This small molecule binds to this protein.
Small molecule (SMILES): Nc1nc2[nH]cnc2c(=O)[nH]1

Binding-site contacts:
Ligand atom C4 contacts residue TRP38 of chain 1.D at 3.7 Å (hydrophobic).
Ligand atom N3 contacts residue TRP38 of chain 1.D at 3.8 Å.
Ligand atom C2 contacts residue TRP38 of chain 1.D at 3.9 Å (hydrophobic).
Ligand atom C5 contacts residue TRP38 of chain 1.D at 3.8 Å (hydrophobic).
Ligand atom C8 contacts residue TRP38 of chain 1.D at 3.6 Å (hydrophobic).
Ligand atom N7 contacts residue TRP38 of chain 1.D at 3.8 Å.
Ligand atom N9 contacts residue TRP38 of chain 1.D at 3.8 Å.
Ligand atom N1 contacts residue TRP38 of chain 1.D at 4.0 Å.
Ligand atom O6 contacts residue TRP38 of chain 1.D at 4.2 Å.
Ligand atom C6 contacts residue TRP38 of chain 1.D at 3.9 Å (hydrophobic).
Ligand atom N2 contacts residue TRP38 of chain 1.D at 4.0 Å.
Ligand atom N2 contacts residue LYS58 of chain 1.B at 4.1 Å.
Ligand atom N3 contacts residue LYS58 of chain 1.B at 4.1 Å.
Ligand atom O6 contacts residue TYR248 of chain 1.D at 3.9 Å.

Sequence of chain 1.B:
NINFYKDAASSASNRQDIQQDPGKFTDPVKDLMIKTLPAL

Sequence of chain 1.D:
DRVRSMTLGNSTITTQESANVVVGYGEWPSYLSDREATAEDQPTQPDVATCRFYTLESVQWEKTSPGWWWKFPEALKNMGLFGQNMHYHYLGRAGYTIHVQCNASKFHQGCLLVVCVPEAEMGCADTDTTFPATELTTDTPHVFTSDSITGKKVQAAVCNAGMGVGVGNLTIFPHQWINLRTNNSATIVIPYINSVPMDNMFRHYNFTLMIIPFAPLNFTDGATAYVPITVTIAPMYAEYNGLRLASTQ